Binding-site contacts:
Ligand atom C19 contacts residue ASP126 of chain 1.Z at 3.6 Å.
Ligand atom C23 contacts residue PHE125 of chain 1.Z at 3.4 Å (hydrophobic).
Ligand atom O34 contacts residue ALA20 of chain 1.Y at 3.4 Å.
Ligand atom N45 contacts residue SER130 of chain 1.Z at 2.8 Å (h-bond).
Ligand atom C17 contacts residue ASP126 of chain 1.Z at 3.2 Å.
Ligand atom C36 contacts residue THR1 of chain 1.Y at 2.5 Å.
Ligand atom C18 contacts residue ASP126 of chain 1.Z at 3.4 Å.
Ligand atom C29 contacts residue THR21 of chain 1.Y at 3.4 Å.
Ligand atom C21 contacts residue HIS108 of chain 1.Z at 3.5 Å.
Ligand atom C51 contacts residue GLY47 of chain 1.Y at 3.5 Å.
Ligand atom O50 contacts residue THR1 of chain 1.Y at 2.9 Å (h-bond).
Ligand atom O26 contacts residue ALA49 of chain 1.Y at 3.2 Å (h-bond).
Ligand atom S48 contacts residue THR1 of chain 1.Y at 2.9 Å (h-bond).
Ligand atom O50 contacts residue SER131 of chain 1.Y at 3.2 Å (h-bond).
Ligand atom C40 contacts residue ALA49 of chain 1.Y at 3.6 Å (hydrophobic).
Ligand atom C44 contacts residue GLN53 of chain 1.Y at 3.3 Å.
Ligand atom O49 contacts residue THR1 of chain 1.Y at 2.9 Å.
Ligand atom C43 contacts residue MET45 of chain 1.Y at 3.5 Å (hydrophobic).
Ligand atom C33 contacts residue GLY47 of chain 1.Y at 3.6 Å.
Ligand atom C40 contacts residue VAL31 of chain 1.Y at 3.4 Å (hydrophobic).
Ligand atom C12 contacts residue ASP126 of chain 1.Z at 3.6 Å.
Ligand atom C41 contacts residue ALA49 of chain 1.Y at 3.6 Å (hydrophobic).
Ligand atom C44 contacts residue SER130 of chain 1.Z at 3.2 Å.
Ligand atom C15 contacts residue ASP126 of chain 1.Z at 3.4 Å.
Ligand atom N9 contacts residue ASP126 of chain 1.Z at 3.3 Å (salt-bridge).
Ligand atom C47 contacts residue THR1 of chain 1.Y at 2.4 Å.
Ligand atom C37 contacts residue THR1 of chain 1.Y at 2.7 Å.
Ligand atom C28 contacts residue THR21 of chain 1.Y at 3.5 Å.
Ligand atom C46 contacts residue THR1 of chain 1.Y at 1.5 Å.
Ligand atom C22 contacts residue ASP126 of chain 1.Z at 3.2 Å.
Ligand atom N24 contacts residue ARG137 of chain 1.Z at 3.3 Å.
Ligand atom C28 contacts residue GLY47 of chain 1.Y at 3.5 Å.
Ligand atom N35 contacts residue GLY47 of chain 1.Y at 2.8 Å (h-bond).
Ligand atom C8 contacts residue ASP126 of chain 1.Z at 3.3 Å.
Ligand atom N14 contacts residue ASP126 of chain 1.Z at 2.9 Å (salt-bridge).
Ligand atom N27 contacts residue THR21 of chain 1.Y at 2.9 Å (h-bond).
Ligand atom C21 contacts residue ASP126 of chain 1.Z at 3.5 Å.
Ligand atom O34 contacts residue THR21 of chain 1.Y at 2.8 Å (h-bond).
Ligand atom C41 contacts residue VAL31 of chain 1.Y at 3.6 Å (hydrophobic).
Ligand atom N9 contacts residue PRO127 of chain 1.Z at 3.4 Å.

A protein and the small-molecule ligand that binds it are described below.
Small molecule (SMILES): CC(C)C[C@H](NC(=O)[C@@H](Cc1ccc(CN)cc1)NC(=O)[C@H](Cc1ccccc1)N=[N+]=[N-])C(=O)N[C@H](CCS(C)(=O)=O)Cc1ccc(CN)cc1

Sequence of chain 1.Y:
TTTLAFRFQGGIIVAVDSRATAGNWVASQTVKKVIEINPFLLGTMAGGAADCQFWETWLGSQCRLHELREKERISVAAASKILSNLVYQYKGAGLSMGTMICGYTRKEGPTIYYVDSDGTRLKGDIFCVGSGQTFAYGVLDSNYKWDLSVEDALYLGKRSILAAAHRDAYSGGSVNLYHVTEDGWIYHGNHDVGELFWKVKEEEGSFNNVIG

Sequence of chain 1.Z:
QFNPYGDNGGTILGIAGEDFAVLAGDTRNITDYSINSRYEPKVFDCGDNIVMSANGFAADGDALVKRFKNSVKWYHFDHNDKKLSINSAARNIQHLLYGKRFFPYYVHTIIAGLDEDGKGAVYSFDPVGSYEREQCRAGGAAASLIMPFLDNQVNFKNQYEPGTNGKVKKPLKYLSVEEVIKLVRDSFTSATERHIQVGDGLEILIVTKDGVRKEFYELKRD